Binding-site contacts:
Ligand atom C7 contacts residue ASN100 of chain 1.C at 3.3 Å.
Ligand atom C8 contacts residue THR102 of chain 1.C at 4.4 Å.
Ligand atom O7 contacts residue ASN100 of chain 1.C at 3.2 Å (h-bond).
Ligand atom C3 contacts residue ASN100 of chain 1.C at 3.8 Å.
Ligand atom C3 contacts residue THR102 of chain 1.C at 3.6 Å.
Ligand atom C7 contacts residue THR102 of chain 1.C at 4.3 Å.
Ligand atom N2 contacts residue THR102 of chain 1.C at 3.3 Å (h-bond).
Ligand atom C1 contacts residue THR102 of chain 1.C at 4.1 Å.
Ligand atom O5 contacts residue ASN100 of chain 1.C at 2.3 Å (h-bond).
Ligand atom C5 contacts residue ASN100 of chain 1.C at 3.6 Å.
Ligand atom C1 contacts residue ASN100 of chain 1.C at 1.4 Å.
Ligand atom O3 contacts residue THR102 of chain 1.C at 4.2 Å.
Ligand atom C2 contacts residue ASN100 of chain 1.C at 2.4 Å.
Ligand atom C4 contacts residue ASN100 of chain 1.C at 4.2 Å.
Ligand atom N2 contacts residue ASN100 of chain 1.C at 3.0 Å (h-bond).
Ligand atom C2 contacts residue THR102 of chain 1.C at 3.8 Å.

The protein below binds the small molecule below.
Small molecule (SMILES): CC(=O)N[C@@H]1[C@@H](O)[C@H](O)[C@@H](CO)O[C@H]1O

Sequence of chain 1.C:
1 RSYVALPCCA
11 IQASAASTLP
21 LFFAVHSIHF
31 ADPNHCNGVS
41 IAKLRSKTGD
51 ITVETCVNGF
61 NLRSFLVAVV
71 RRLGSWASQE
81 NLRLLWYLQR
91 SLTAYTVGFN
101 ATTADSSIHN